A small-molecule ligand and the protein it binds are described below.
Small molecule (SMILES): CC(C)[C@H](NC(=O)[C@@H](NC(=O)[C@H](C)NC(=O)[C@@H]1CCCN1C(=O)[C@@H](N)Cc1ccccc1)[C@@H](C)OP(=O)(O)O)C(=O)O

Sequence of chain 2.A:
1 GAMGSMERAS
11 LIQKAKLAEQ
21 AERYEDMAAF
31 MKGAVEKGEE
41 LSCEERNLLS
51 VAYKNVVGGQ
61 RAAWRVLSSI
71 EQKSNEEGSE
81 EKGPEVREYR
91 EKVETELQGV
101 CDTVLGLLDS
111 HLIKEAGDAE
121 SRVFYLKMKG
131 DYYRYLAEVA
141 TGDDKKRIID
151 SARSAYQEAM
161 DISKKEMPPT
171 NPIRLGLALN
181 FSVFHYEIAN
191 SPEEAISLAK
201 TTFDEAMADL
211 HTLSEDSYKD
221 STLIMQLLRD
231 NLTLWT

Binding-site contacts:
Ligand atom CE1 contacts residue ARG65 of chain 2.A at 3.4 Å.
Ligand atom C contacts residue ASN231 of chain 2.A at 3.7 Å.
Ligand atom CG contacts residue VAL183 of chain 2.A at 3.8 Å (hydrophobic).
Ligand atom CG1 contacts residue MRF1 of chain 2.F at 3.8 Å.
Ligand atom O3P contacts residue TYR135 of chain 2.A at 2.6 Å (h-bond).
Ligand atom CD2 contacts residue ARG65 of chain 2.A at 3.8 Å.
Ligand atom O1P contacts residue ARG61 of chain 2.A at 2.9 Å (salt-bridge).
Ligand atom CG2 contacts residue GLY176 of chain 2.A at 3.5 Å.
Ligand atom CG2 contacts residue ARG134 of chain 2.A at 3.8 Å.
Ligand atom CG2 contacts residue ASN180 of chain 2.A at 3.7 Å.
Ligand atom CZ contacts residue ARG65 of chain 2.A at 3.6 Å.
Ligand atom C contacts residue LYS127 of chain 2.A at 3.7 Å.
Ligand atom O contacts residue VAL183 of chain 2.A at 3.5 Å.
Ligand atom O3P contacts residue ARG134 of chain 2.A at 2.8 Å (salt-bridge).
Ligand atom O contacts residue LYS127 of chain 2.A at 2.8 Å (salt-bridge).
Ligand atom C contacts residue ASN180 of chain 2.A at 3.6 Å.
Ligand atom P contacts residue TYR135 of chain 2.A at 3.8 Å.
Ligand atom CG1 contacts residue LEU227 of chain 2.A at 3.5 Å (hydrophobic).
Ligand atom CA contacts residue LEU179 of chain 2.A at 3.8 Å (hydrophobic).
Ligand atom CB contacts residue ASN231 of chain 2.A at 3.5 Å.
Ligand atom O1P contacts residue LYS54 of chain 2.A at 3.5 Å (salt-bridge).
Ligand atom CG contacts residue ARG65 of chain 2.A at 3.5 Å.
Ligand atom N contacts residue ASN180 of chain 2.A at 3.0 Å (h-bond).
Ligand atom N contacts residue ASN231 of chain 2.A at 2.9 Å (h-bond).
Ligand atom CD1 contacts residue ARG65 of chain 2.A at 3.3 Å.
Ligand atom O2P contacts residue ARG61 of chain 2.A at 3.0 Å (salt-bridge).
Ligand atom CA contacts residue ASN231 of chain 2.A at 3.5 Å.
Ligand atom P contacts residue ARG134 of chain 2.A at 3.8 Å.
Ligand atom O contacts residue LYS54 of chain 2.A at 3.6 Å.
Ligand atom OXT contacts residue MRF1 of chain 2.F at 3.6 Å.
Ligand atom CA contacts residue ASN231 of chain 2.A at 3.8 Å.
Ligand atom CG2 contacts residue VAL183 of chain 2.A at 3.7 Å (hydrophobic).
Ligand atom CB contacts residue ASN231 of chain 2.A at 3.6 Å.
Ligand atom O contacts residue ASN231 of chain 2.A at 3.0 Å (h-bond).
Ligand atom O contacts residue ASN180 of chain 2.A at 2.9 Å (h-bond).
Ligand atom O contacts residue LEU179 of chain 2.A at 3.5 Å.
Ligand atom CB contacts residue ASN180 of chain 2.A at 3.2 Å.
Ligand atom P contacts residue ARG61 of chain 2.A at 3.6 Å.
Ligand atom CA contacts residue ASN180 of chain 2.A at 3.2 Å.
Ligand atom O2P contacts residue ARG134 of chain 2.A at 2.9 Å (salt-bridge).